Sequence of chain 1.K:
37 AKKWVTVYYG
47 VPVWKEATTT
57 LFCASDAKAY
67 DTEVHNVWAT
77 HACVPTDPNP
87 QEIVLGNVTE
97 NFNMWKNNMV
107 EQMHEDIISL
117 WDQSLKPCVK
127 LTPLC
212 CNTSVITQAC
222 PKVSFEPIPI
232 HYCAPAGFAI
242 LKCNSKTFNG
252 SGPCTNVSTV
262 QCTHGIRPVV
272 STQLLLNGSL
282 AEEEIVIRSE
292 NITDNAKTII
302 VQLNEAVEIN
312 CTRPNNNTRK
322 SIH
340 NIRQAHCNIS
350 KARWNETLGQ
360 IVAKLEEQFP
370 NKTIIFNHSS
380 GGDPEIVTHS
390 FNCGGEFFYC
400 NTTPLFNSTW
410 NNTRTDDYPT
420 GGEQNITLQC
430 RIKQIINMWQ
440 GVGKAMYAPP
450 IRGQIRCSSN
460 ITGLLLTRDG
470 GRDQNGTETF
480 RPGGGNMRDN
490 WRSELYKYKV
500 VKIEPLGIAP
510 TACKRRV

This small molecule binds to this protein.
Small molecule (SMILES): CC(=O)N[C@H]1[C@H](O[C@H]2[C@H](O)[C@@H](NC(C)=O)CO[C@@H]2CO)O[C@H](CO)[C@@H](O[C@@H]2O[C@H](CO)[C@@H](O)[C@H](O[C@H]3O[C@H](CO)[C@@H](O)[C@H](O)[C@@H]3O[C@H]3O[C@H](CO)[C@@H](O)[C@H](O)[C@@H]3O)[C@@H]2O)[C@@H]1O

Binding-site contacts:
Ligand atom C3 contacts residue GLU227 of chain 1.K at 4.0 Å.
Ligand atom C4 contacts residue SER457 of chain 1.K at 3.8 Å.
Ligand atom C2 contacts residue SER458 of chain 1.K at 3.9 Å.
Ligand atom C1 contacts residue ASN278 of chain 1.K at 1.4 Å.
Ligand atom C1 contacts residue SER457 of chain 1.K at 3.6 Å.
Ligand atom C8 contacts residue SER458 of chain 1.K at 3.6 Å.
Ligand atom C3 contacts residue SER457 of chain 1.K at 3.5 Å.
Ligand atom C5 contacts residue SER457 of chain 1.K at 3.4 Å.
Ligand atom O4 contacts residue SER225 of chain 1.K at 3.6 Å.
Ligand atom C7 contacts residue ASN278 of chain 1.K at 3.8 Å.
Ligand atom O4 contacts residue GLU227 of chain 1.K at 4.0 Å.
Ligand atom O6 contacts residue GLN453 of chain 1.K at 2.6 Å (h-bond).
Ligand atom C2 contacts residue ASN278 of chain 1.K at 2.4 Å.
Ligand atom O5 contacts residue ARG268 of chain 1.K at 3.7 Å.
Ligand atom C5 contacts residue GLU227 of chain 1.K at 4.0 Å.
Ligand atom O4 contacts residue SER457 of chain 1.K at 3.8 Å.
Ligand atom C1 contacts residue NAG1 of chain 1.YA at 3.7 Å.
Ligand atom O5 contacts residue SER457 of chain 1.K at 4.0 Å.
Ligand atom O7 contacts residue PRO228 of chain 1.K at 3.9 Å.
Ligand atom C3 contacts residue SER458 of chain 1.K at 3.9 Å.
Ligand atom O7 contacts residue SER457 of chain 1.K at 3.5 Å.
Ligand atom C3 contacts residue ASN278 of chain 1.K at 3.7 Å.
Ligand atom O5 contacts residue ASN278 of chain 1.K at 2.4 Å (h-bond).
Ligand atom C5 contacts residue ASN278 of chain 1.K at 3.7 Å.
Ligand atom O5 contacts residue NAG1 of chain 1.YA at 3.5 Å.
Ligand atom C5 contacts residue NAG1 of chain 1.YA at 3.8 Å.
Ligand atom O6 contacts residue GLY452 of chain 1.K at 3.4 Å.
Ligand atom O6 contacts residue ILE450 of chain 1.K at 3.9 Å.
Ligand atom O4 contacts residue GLY452 of chain 1.K at 3.4 Å.
Ligand atom C8 contacts residue LEU277 of chain 1.K at 3.6 Å (hydrophobic).
Ligand atom N2 contacts residue ASN278 of chain 1.K at 2.9 Å (h-bond).
Ligand atom C6 contacts residue GLN453 of chain 1.K at 3.9 Å.
Ligand atom N2 contacts residue SER458 of chain 1.K at 3.0 Å (h-bond).
Ligand atom O6 contacts residue NAG1 of chain 1.YA at 4.0 Å.
Ligand atom C1 contacts residue GLU227 of chain 1.K at 3.8 Å.
Ligand atom O4 contacts residue ILE450 of chain 1.K at 3.3 Å.
Ligand atom O6 contacts residue VAL224 of chain 1.K at 4.0 Å.
Ligand atom O6 contacts residue GLY393 of chain 1.K at 3.3 Å.
Ligand atom C8 contacts residue VAL270 of chain 1.K at 3.6 Å (hydrophobic).
Ligand atom C7 contacts residue SER458 of chain 1.K at 3.7 Å.